Sequence of chain 1.A:
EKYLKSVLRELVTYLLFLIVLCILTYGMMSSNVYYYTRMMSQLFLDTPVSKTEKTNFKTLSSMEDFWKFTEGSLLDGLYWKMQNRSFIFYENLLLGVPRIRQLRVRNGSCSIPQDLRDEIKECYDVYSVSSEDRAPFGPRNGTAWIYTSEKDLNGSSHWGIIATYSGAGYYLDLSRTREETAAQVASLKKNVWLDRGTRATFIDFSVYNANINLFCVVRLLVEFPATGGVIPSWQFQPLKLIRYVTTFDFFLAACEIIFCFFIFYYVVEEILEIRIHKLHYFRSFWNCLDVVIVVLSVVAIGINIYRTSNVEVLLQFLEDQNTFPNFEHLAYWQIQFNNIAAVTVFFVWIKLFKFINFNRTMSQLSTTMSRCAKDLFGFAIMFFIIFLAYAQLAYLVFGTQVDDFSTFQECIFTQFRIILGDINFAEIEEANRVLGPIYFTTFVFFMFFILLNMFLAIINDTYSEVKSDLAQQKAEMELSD

Binding-site contacts:
Ligand atom C2 contacts residue GLU160 of chain 1.A at 4.5 Å.
Ligand atom C8 contacts residue GLU160 of chain 1.A at 4.0 Å.
Ligand atom O7 contacts residue ASN145 of chain 1.A at 2.9 Å (h-bond).
Ligand atom C7 contacts residue GLU160 of chain 1.A at 4.0 Å.
Ligand atom N2 contacts residue GLU160 of chain 1.A at 3.8 Å.
Ligand atom O5 contacts residue ASN145 of chain 1.A at 2.3 Å (h-bond).
Ligand atom O6 contacts residue GLY146 of chain 1.A at 4.1 Å.
Ligand atom C5 contacts residue ASN145 of chain 1.A at 3.6 Å.
Ligand atom O6 contacts residue ASN145 of chain 1.A at 4.1 Å.
Ligand atom C1 contacts residue GLU160 of chain 1.A at 3.8 Å.
Ligand atom C5 contacts residue LYS159 of chain 1.A at 3.9 Å.
Ligand atom C8 contacts residue ASN145 of chain 1.A at 4.5 Å.
Ligand atom C4 contacts residue ASN145 of chain 1.A at 4.1 Å.
Ligand atom C1 contacts residue ASN145 of chain 1.A at 1.4 Å.
Ligand atom N2 contacts residue ASN145 of chain 1.A at 3.0 Å (h-bond).
Ligand atom C7 contacts residue ASN145 of chain 1.A at 3.2 Å.
Ligand atom C2 contacts residue ASN145 of chain 1.A at 2.4 Å.
Ligand atom O5 contacts residue GLU160 of chain 1.A at 4.4 Å.
Ligand atom C3 contacts residue ASN145 of chain 1.A at 3.8 Å.
Ligand atom C6 contacts residue LYS159 of chain 1.A at 4.1 Å.

A protein and the small-molecule ligand that binds it are described below.
Small molecule (SMILES): CC(=O)N[C@@H]1[C@@H](O)[C@H](O)[C@@H](CO)O[C@H]1O